The small molecule below binds the protein below.
Small molecule (SMILES): CC(=O)N[C@H]1[C@H](O[C@H]2[C@H](O)[C@@H](NC(C)=O)CO[C@@H]2CO)O[C@H](CO)[C@@H](O)[C@@H]1O

Binding-site contacts:
Ligand atom C5 contacts residue ASN12 of chain 26.E at 4.1 Å.
Ligand atom N2 contacts residue ASN12 of chain 26.E at 3.8 Å.
Ligand atom C7 contacts residue ASN12 of chain 26.E at 3.9 Å.
Ligand atom C2 contacts residue ASN12 of chain 26.E at 3.3 Å.
Ligand atom C1 contacts residue ASN12 of chain 26.E at 2.2 Å.
Ligand atom O7 contacts residue ASN12 of chain 26.E at 3.6 Å.
Ligand atom O5 contacts residue ASN12 of chain 26.E at 2.7 Å (h-bond).

Sequence of chain 26.E:
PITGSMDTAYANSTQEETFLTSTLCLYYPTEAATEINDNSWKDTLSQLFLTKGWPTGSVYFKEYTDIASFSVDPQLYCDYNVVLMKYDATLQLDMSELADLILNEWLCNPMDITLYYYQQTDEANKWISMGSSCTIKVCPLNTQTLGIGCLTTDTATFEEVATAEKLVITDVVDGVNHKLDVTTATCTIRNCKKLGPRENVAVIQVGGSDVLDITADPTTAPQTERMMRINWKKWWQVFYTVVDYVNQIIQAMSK